Binding-site contacts:
Ligand atom C4 contacts residue ASN19 of chain 43.Y at 4.5 Å.
Ligand atom C6 contacts residue ASN19 of chain 43.Y at 4.1 Å.
Ligand atom C5 contacts residue ASN19 of chain 43.Y at 3.3 Å.
Ligand atom C1 contacts residue ASN19 of chain 43.Y at 1.9 Å.
Ligand atom O6 contacts residue ASN19 of chain 43.Y at 4.4 Å.
Ligand atom C2 contacts residue ASN19 of chain 43.Y at 3.4 Å.
Ligand atom O7 contacts residue ASN19 of chain 43.Y at 4.4 Å.
Ligand atom C8 contacts residue TYR17 of chain 43.Y at 4.0 Å (hydrophobic).
Ligand atom N2 contacts residue ASN19 of chain 43.Y at 4.0 Å.
Ligand atom C3 contacts residue ASN19 of chain 43.Y at 4.4 Å.
Ligand atom O5 contacts residue ASN19 of chain 43.Y at 2.2 Å (h-bond).

Sequence of chain 43.Y:
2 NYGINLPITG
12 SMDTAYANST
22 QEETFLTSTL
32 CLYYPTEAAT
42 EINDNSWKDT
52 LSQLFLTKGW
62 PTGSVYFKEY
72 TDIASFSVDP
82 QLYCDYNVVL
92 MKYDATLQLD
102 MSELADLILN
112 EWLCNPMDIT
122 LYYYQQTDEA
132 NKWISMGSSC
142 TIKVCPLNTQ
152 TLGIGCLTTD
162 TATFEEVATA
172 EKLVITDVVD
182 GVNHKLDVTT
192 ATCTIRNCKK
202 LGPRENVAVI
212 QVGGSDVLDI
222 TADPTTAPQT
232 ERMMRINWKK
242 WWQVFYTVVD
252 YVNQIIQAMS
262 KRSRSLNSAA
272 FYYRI

The protein below binds the small molecule below.
Small molecule (SMILES): CC(=O)N[C@H]1[C@H](O[C@H]2[C@H](O)[C@@H](NC(C)=O)CO[C@@H]2CO)O[C@H](CO)[C@@H](O)[C@@H]1O